This protein binds this small molecule.
Small molecule (SMILES): CC(=O)N[C@@H]1[C@@H](O)[C@H](O)[C@@H](CO)O[C@H]1O

Sequence of chain 1.A:
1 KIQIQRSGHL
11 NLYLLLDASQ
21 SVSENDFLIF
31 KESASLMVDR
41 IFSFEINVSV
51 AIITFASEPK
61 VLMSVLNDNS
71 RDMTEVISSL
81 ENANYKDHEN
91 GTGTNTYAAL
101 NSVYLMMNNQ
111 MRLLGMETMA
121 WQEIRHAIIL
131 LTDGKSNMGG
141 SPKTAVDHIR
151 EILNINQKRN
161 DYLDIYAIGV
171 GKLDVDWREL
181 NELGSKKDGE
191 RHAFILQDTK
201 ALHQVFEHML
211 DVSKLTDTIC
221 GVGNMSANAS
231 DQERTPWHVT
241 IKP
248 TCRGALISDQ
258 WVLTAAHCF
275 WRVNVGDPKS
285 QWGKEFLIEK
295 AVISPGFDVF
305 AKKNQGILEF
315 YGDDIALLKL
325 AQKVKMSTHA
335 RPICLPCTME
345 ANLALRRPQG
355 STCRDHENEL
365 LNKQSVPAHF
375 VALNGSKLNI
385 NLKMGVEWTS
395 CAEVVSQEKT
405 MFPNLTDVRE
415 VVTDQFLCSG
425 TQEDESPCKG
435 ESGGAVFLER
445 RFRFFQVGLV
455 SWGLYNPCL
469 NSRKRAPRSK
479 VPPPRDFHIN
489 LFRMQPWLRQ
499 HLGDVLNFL

Binding-site contacts:
Ligand atom C1 contacts residue SER380 of chain 1.A at 3.5 Å.
Ligand atom O7 contacts residue ASN378 of chain 1.A at 4.2 Å.
Ligand atom C5 contacts residue ASN378 of chain 1.A at 3.6 Å.
Ligand atom O6 contacts residue ASN469 of chain 1.A at 3.3 Å (h-bond).
Ligand atom C5 contacts residue SER380 of chain 1.A at 4.1 Å.
Ligand atom O6 contacts residue ARG471 of chain 1.A at 3.6 Å.
Ligand atom C2 contacts residue ASN469 of chain 1.A at 3.6 Å.
Ligand atom C6 contacts residue ASN469 of chain 1.A at 4.4 Å.
Ligand atom C1 contacts residue ASN469 of chain 1.A at 3.8 Å.
Ligand atom C7 contacts residue ASN378 of chain 1.A at 3.7 Å.
Ligand atom C2 contacts residue SER380 of chain 1.A at 4.2 Å.
Ligand atom N2 contacts residue SER380 of chain 1.A at 4.2 Å.
Ligand atom C3 contacts residue SER380 of chain 1.A at 4.3 Å.
Ligand atom C3 contacts residue ASN378 of chain 1.A at 3.8 Å.
Ligand atom C2 contacts residue ASN378 of chain 1.A at 2.4 Å.
Ligand atom C8 contacts residue ASN378 of chain 1.A at 4.4 Å.
Ligand atom O5 contacts residue ASN378 of chain 1.A at 2.3 Å (h-bond).
Ligand atom C5 contacts residue ASN469 of chain 1.A at 4.4 Å.
Ligand atom C6 contacts residue ARG471 of chain 1.A at 4.0 Å.
Ligand atom O5 contacts residue SER380 of chain 1.A at 4.2 Å.
Ligand atom C7 contacts residue ASN469 of chain 1.A at 3.4 Å.
Ligand atom C4 contacts residue ASN469 of chain 1.A at 4.0 Å.
Ligand atom O7 contacts residue ASN469 of chain 1.A at 3.4 Å.
Ligand atom N2 contacts residue ASN469 of chain 1.A at 3.7 Å.
Ligand atom C1 contacts residue ASN378 of chain 1.A at 1.4 Å.
Ligand atom C8 contacts residue ASN469 of chain 1.A at 3.8 Å.
Ligand atom O5 contacts residue ASN469 of chain 1.A at 4.0 Å.
Ligand atom C6 contacts residue LEU382 of chain 1.A at 4.2 Å (hydrophobic).
Ligand atom C4 contacts residue ASN378 of chain 1.A at 4.1 Å.
Ligand atom N2 contacts residue ASN378 of chain 1.A at 3.0 Å (h-bond).